Sequence of chain 1.D:
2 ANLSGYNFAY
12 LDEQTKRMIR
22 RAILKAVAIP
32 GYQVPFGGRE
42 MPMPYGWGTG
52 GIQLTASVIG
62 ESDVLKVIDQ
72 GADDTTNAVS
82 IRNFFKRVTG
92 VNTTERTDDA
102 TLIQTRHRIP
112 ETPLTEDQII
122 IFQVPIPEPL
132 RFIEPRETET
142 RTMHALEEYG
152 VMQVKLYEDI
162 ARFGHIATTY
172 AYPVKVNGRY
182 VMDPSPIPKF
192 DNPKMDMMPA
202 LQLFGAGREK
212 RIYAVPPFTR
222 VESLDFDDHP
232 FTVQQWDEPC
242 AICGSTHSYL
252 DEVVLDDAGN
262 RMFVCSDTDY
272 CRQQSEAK

Sequence of chain 1.C:
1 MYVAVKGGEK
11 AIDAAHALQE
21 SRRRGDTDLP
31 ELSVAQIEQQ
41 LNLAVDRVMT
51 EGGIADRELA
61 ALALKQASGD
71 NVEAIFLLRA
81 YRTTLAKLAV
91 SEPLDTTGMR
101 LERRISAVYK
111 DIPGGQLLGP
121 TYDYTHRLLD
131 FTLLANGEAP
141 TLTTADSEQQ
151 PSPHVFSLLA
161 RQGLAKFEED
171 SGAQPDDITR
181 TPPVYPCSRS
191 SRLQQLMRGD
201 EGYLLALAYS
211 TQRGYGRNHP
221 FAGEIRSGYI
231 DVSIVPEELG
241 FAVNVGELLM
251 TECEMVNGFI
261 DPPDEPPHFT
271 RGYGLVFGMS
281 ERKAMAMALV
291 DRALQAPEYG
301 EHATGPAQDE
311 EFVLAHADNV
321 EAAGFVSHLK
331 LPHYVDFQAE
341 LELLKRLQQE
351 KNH

Binding-site contacts:
Ligand atom C01 contacts residue VAL125 of chain 1.D at 3.3 Å (hydrophobic).
Ligand atom O11 contacts residue PRO187 of chain 1.D at 3.4 Å.
Ligand atom P08 contacts residue ZN1 of chain 1.M at 3.2 Å.
Ligand atom O10 contacts residue HIS108 of chain 1.D at 3.5 Å (h-bond).
Ligand atom P14 contacts residue GLY47 of chain 1.D at 3.5 Å.
Ligand atom O07 contacts residue ZN1 of chain 1.M at 3.4 Å.
Ligand atom O13 contacts residue GLY47 of chain 1.D at 3.4 Å.
Ligand atom O06 contacts residue GLY47 of chain 1.D at 3.5 Å (h-bond).
Ligand atom O16 contacts residue TRP48 of chain 1.D at 3.5 Å (h-bond).
Ligand atom O09 contacts residue ZN1 of chain 1.M at 2.2 Å.
Ligand atom O06 contacts residue PRO126 of chain 1.D at 3.2 Å.
Ligand atom O07 contacts residue PRO126 of chain 1.D at 3.2 Å.
Ligand atom C03 contacts residue GLY47 of chain 1.D at 3.2 Å.
Ligand atom O17 contacts residue GLY47 of chain 1.D at 3.5 Å (h-bond).
Ligand atom O16 contacts residue THR50 of chain 1.D at 2.6 Å (h-bond).
Ligand atom O12 contacts residue GLN124 of chain 1.D at 3.3 Å (h-bond).
Ligand atom O15 contacts residue THR50 of chain 1.D at 3.2 Å (h-bond).
Ligand atom C04 contacts residue GLY47 of chain 1.D at 2.9 Å.
Ligand atom C05 contacts residue GLY47 of chain 1.D at 2.9 Å.
Ligand atom O07 contacts residue HIS328 of chain 1.C at 3.0 Å.
Ligand atom O10 contacts residue ARG107 of chain 1.D at 2.5 Å (salt-bridge).
Ligand atom O11 contacts residue PRO126 of chain 1.D at 3.1 Å.
Ligand atom O09 contacts residue ARG107 of chain 1.D at 2.8 Å (salt-bridge).
Ligand atom C05 contacts residue HIS328 of chain 1.C at 3.3 Å.
Ligand atom O15 contacts residue GLY208 of chain 1.D at 3.0 Å (h-bond).
Ligand atom O12 contacts residue ARG107 of chain 1.D at 3.2 Å.
Ligand atom O11 contacts residue HIS108 of chain 1.D at 2.6 Å (h-bond).
Ligand atom P08 contacts residue ARG107 of chain 1.D at 3.5 Å.
Ligand atom P08 contacts residue HIS108 of chain 1.D at 3.3 Å.
Ligand atom P14 contacts residue THR50 of chain 1.D at 3.4 Å.
Ligand atom O17 contacts residue ARG209 of chain 1.D at 2.9 Å (salt-bridge).
Ligand atom O16 contacts residue GLY47 of chain 1.D at 2.9 Å (h-bond).
Ligand atom O09 contacts residue HIS328 of chain 1.C at 3.1 Å.
Ligand atom C04 contacts residue ARG107 of chain 1.D at 3.5 Å.
Ligand atom O09 contacts residue HIS108 of chain 1.D at 3.2 Å.
Ligand atom O15 contacts residue GLY51 of chain 1.D at 2.9 Å (h-bond).
Ligand atom O13 contacts residue GLY49 of chain 1.D at 3.2 Å (h-bond).
Ligand atom C02 contacts residue PRO126 of chain 1.D at 3.4 Å (hydrophobic).
Ligand atom O16 contacts residue GLY49 of chain 1.D at 3.3 Å (h-bond).
Ligand atom O09 contacts residue HIS333 of chain 1.C at 2.9 Å (h-bond).

This protein binds this small molecule.
Small molecule (SMILES): O=P(O)(O)OC[C@H]1O[C@@H]2OP(=O)(O)O[C@@H]2[C@@H]1O